Sequence of chain 1.H:
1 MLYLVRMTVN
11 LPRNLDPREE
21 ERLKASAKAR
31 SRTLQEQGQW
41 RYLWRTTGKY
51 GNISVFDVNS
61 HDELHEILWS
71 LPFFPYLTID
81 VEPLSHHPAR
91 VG

The small molecule below binds the protein below.
Small molecule (SMILES): O=C1C=C[C@H]([C@H](Cl)C(=O)O)O1

Sequence of chain 1.J:
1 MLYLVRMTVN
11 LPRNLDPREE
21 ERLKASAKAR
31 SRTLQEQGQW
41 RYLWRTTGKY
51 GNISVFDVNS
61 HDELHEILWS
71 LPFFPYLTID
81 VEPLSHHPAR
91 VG

Binding-site contacts:
Ligand atom CAH contacts residue ASN52 of chain 1.J at 3.9 Å.
Ligand atom OAB contacts residue ALA89 of chain 1.H at 3.1 Å.
Ligand atom OAC contacts residue TYR50 of chain 1.J at 3.6 Å.
Ligand atom OAA contacts residue ARG45 of chain 1.J at 3.5 Å (salt-bridge).
Ligand atom CAJ contacts residue PHE73 of chain 1.J at 3.9 Å (hydrophobic).
Ligand atom CAI contacts residue ALA27 of chain 1.J at 3.9 Å (hydrophobic).
Ligand atom CAJ contacts residue VAL9 of chain 1.J at 4.0 Å (hydrophobic).
Ligand atom CAF contacts residue TRP40 of chain 1.J at 4.0 Å (hydrophobic).
Ligand atom OAB contacts residue ALA27 of chain 1.J at 3.7 Å.
Ligand atom CAI contacts residue LYS28 of chain 1.J at 4.3 Å.
Ligand atom CAF contacts residue HIS87 of chain 1.H at 4.4 Å.
Ligand atom OAB contacts residue HIS87 of chain 1.H at 4.2 Å.
Ligand atom CAK contacts residue ALA27 of chain 1.J at 4.1 Å (hydrophobic).
Ligand atom CAE contacts residue SER31 of chain 1.J at 4.0 Å.
Ligand atom CAJ contacts residue ASN52 of chain 1.J at 4.2 Å.
Ligand atom OAC contacts residue ARG45 of chain 1.J at 3.2 Å (salt-bridge).
Ligand atom CAI contacts residue ALA89 of chain 1.H at 4.0 Å (hydrophobic).
Ligand atom CAF contacts residue ASN52 of chain 1.J at 3.9 Å.
Ligand atom CAI contacts residue SER31 of chain 1.J at 4.1 Å.
Ligand atom OAB contacts residue LYS28 of chain 1.J at 3.5 Å.
Ligand atom CAE contacts residue HIS87 of chain 1.H at 3.8 Å.
Ligand atom CLAD contacts residue VAL9 of chain 1.J at 3.5 Å.
Ligand atom CAE contacts residue ALA89 of chain 1.H at 4.2 Å (hydrophobic).
Ligand atom OAA contacts residue HIS87 of chain 1.H at 3.0 Å (h-bond).
Ligand atom CAH contacts residue HIS87 of chain 1.H at 3.5 Å.
Ligand atom CAH contacts residue TYR50 of chain 1.J at 4.2 Å (hydrophobic).
Ligand atom OAB contacts residue SER31 of chain 1.J at 3.6 Å.
Ligand atom OAG contacts residue PHE73 of chain 1.J at 3.7 Å.
Ligand atom CAK contacts residue PHE73 of chain 1.J at 3.8 Å (hydrophobic).
Ligand atom OAA contacts residue ASN52 of chain 1.J at 2.9 Å (h-bond).
Ligand atom CAI contacts residue HIS87 of chain 1.H at 4.1 Å.
Ligand atom CLAD contacts residue ASN52 of chain 1.J at 3.4 Å.
Ligand atom CAH contacts residue ARG45 of chain 1.J at 3.7 Å.
Ligand atom CLAD contacts residue MET7 of chain 1.J at 4.3 Å.
Ligand atom OAA contacts residue GLY51 of chain 1.J at 3.9 Å.
Ligand atom OAG contacts residue ALA27 of chain 1.J at 3.4 Å.
Ligand atom OAC contacts residue HIS87 of chain 1.H at 3.3 Å (h-bond).
Ligand atom CLAD contacts residue LEU77 of chain 1.J at 3.7 Å.
Ligand atom CAE contacts residue TRP40 of chain 1.J at 4.2 Å (hydrophobic).